Binding-site contacts:
Ligand atom N2 contacts residue ASN168 of chain 1.H at 2.8 Å (h-bond).
Ligand atom C8 contacts residue ASN168 of chain 1.H at 4.3 Å.
Ligand atom C3 contacts residue ASN168 of chain 1.H at 3.8 Å.
Ligand atom O7 contacts residue ASN168 of chain 1.H at 3.3 Å (h-bond).
Ligand atom C5 contacts residue ASN168 of chain 1.H at 3.7 Å.
Ligand atom O6 contacts residue ASN168 of chain 1.H at 4.3 Å.
Ligand atom C4 contacts residue ASN168 of chain 1.H at 4.3 Å.
Ligand atom O5 contacts residue ASN168 of chain 1.H at 2.5 Å (h-bond).
Ligand atom C1 contacts residue ASN168 of chain 1.H at 1.4 Å.
Ligand atom C7 contacts residue ASN168 of chain 1.H at 3.2 Å.
Ligand atom C2 contacts residue ASN168 of chain 1.H at 2.4 Å.
Ligand atom O6 contacts residue THR170 of chain 1.H at 4.3 Å.

A small-molecule ligand and the protein it binds are described below.
Small molecule (SMILES): CC(=O)N[C@H]1[C@H](O[C@H]2[C@H](O)[C@@H](NC(C)=O)CO[C@@H]2CO)O[C@H](CO)[C@@H](O)[C@@H]1O

Sequence of chain 1.H:
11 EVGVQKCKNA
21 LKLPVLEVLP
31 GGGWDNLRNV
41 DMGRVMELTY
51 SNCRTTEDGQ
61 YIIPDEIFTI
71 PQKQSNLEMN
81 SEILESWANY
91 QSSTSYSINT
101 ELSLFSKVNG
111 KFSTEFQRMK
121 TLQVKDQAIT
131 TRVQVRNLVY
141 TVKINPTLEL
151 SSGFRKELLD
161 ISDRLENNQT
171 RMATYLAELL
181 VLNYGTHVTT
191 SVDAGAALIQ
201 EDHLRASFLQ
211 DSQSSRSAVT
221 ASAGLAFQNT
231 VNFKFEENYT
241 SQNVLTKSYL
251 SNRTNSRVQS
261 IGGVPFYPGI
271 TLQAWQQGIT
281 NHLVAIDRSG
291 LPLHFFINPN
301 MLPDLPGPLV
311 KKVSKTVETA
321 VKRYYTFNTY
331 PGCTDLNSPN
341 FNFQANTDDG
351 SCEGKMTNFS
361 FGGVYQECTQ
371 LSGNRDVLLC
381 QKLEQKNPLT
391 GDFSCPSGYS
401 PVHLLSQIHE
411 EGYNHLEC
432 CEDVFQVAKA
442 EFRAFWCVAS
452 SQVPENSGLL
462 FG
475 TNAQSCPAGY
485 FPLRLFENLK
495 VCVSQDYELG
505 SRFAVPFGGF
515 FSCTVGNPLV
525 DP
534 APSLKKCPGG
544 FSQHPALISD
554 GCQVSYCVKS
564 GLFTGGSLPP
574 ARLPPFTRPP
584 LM